The small molecule below binds the protein below.
Small molecule (SMILES): Nc1nc2ccc(OC(F)(F)F)cc2s1

Binding-site contacts:
Ligand atom C3 contacts residue ILE1744 of chain 1.A at 3.8 Å (hydrophobic).
Ligand atom C2 contacts residue SER1747 of chain 1.A at 3.7 Å.
Ligand atom C4 contacts residue PHE1748 of chain 1.A at 3.8 Å (hydrophobic).
Ligand atom C1 contacts residue THR1695 of chain 1.A at 3.3 Å.
Ligand atom N1 contacts residue ILE1744 of chain 1.A at 3.3 Å (h-bond).
Ligand atom C2 contacts residue SER1697 of chain 1.A at 3.9 Å.
Ligand atom C2 contacts residue PHE1748 of chain 1.A at 3.8 Å (hydrophobic).
Ligand atom C2 contacts residue ILE1744 of chain 1.A at 3.8 Å (hydrophobic).
Ligand atom C5 contacts residue SER1697 of chain 1.A at 4.2 Å.
Ligand atom C1 contacts residue VAL1751 of chain 1.A at 4.4 Å (hydrophobic).
Ligand atom S1 contacts residue PHE1748 of chain 1.A at 3.9 Å.
Ligand atom N2 contacts residue LEU1400 of chain 1.A at 4.3 Å.
Ligand atom F1 contacts residue PHE391 of chain 1.A at 3.7 Å.
Ligand atom N2 contacts residue THR1404 of chain 1.A at 3.4 Å.
Ligand atom F1 contacts residue GLN360 of chain 1.A at 3.6 Å.
Ligand atom O1 contacts residue THR1696 of chain 1.A at 3.9 Å.
Ligand atom C3 contacts residue PHE1748 of chain 1.A at 3.7 Å (hydrophobic).
Ligand atom S1 contacts residue THR1404 of chain 1.A at 4.0 Å.
Ligand atom C6 contacts residue THR1696 of chain 1.A at 4.0 Å.
Ligand atom C6 contacts residue SER1697 of chain 1.A at 4.2 Å.
Ligand atom C5 contacts residue PHE1748 of chain 1.A at 4.2 Å (hydrophobic).
Ligand atom C4 contacts residue SER1697 of chain 1.A at 4.0 Å.
Ligand atom C2 contacts residue THR1695 of chain 1.A at 3.6 Å.
Ligand atom N2 contacts residue ILE1744 of chain 1.A at 4.3 Å.
Ligand atom C3 contacts residue SER1697 of chain 1.A at 3.9 Å.
Ligand atom O1 contacts residue PHE391 of chain 1.A at 4.1 Å.
Ligand atom C1 contacts residue THR1696 of chain 1.A at 3.9 Å.
Ligand atom F3 contacts residue THR1696 of chain 1.A at 4.1 Å.
Ligand atom C8 contacts residue PHE1748 of chain 1.A at 4.2 Å (hydrophobic).
Ligand atom N1 contacts residue PHE1748 of chain 1.A at 3.6 Å.
Ligand atom N1 contacts residue SER1697 of chain 1.A at 4.5 Å.
Ligand atom C1 contacts residue SER1697 of chain 1.A at 4.1 Å.
Ligand atom C8 contacts residue THR1404 of chain 1.A at 3.8 Å.

Sequence of chain 1.A:
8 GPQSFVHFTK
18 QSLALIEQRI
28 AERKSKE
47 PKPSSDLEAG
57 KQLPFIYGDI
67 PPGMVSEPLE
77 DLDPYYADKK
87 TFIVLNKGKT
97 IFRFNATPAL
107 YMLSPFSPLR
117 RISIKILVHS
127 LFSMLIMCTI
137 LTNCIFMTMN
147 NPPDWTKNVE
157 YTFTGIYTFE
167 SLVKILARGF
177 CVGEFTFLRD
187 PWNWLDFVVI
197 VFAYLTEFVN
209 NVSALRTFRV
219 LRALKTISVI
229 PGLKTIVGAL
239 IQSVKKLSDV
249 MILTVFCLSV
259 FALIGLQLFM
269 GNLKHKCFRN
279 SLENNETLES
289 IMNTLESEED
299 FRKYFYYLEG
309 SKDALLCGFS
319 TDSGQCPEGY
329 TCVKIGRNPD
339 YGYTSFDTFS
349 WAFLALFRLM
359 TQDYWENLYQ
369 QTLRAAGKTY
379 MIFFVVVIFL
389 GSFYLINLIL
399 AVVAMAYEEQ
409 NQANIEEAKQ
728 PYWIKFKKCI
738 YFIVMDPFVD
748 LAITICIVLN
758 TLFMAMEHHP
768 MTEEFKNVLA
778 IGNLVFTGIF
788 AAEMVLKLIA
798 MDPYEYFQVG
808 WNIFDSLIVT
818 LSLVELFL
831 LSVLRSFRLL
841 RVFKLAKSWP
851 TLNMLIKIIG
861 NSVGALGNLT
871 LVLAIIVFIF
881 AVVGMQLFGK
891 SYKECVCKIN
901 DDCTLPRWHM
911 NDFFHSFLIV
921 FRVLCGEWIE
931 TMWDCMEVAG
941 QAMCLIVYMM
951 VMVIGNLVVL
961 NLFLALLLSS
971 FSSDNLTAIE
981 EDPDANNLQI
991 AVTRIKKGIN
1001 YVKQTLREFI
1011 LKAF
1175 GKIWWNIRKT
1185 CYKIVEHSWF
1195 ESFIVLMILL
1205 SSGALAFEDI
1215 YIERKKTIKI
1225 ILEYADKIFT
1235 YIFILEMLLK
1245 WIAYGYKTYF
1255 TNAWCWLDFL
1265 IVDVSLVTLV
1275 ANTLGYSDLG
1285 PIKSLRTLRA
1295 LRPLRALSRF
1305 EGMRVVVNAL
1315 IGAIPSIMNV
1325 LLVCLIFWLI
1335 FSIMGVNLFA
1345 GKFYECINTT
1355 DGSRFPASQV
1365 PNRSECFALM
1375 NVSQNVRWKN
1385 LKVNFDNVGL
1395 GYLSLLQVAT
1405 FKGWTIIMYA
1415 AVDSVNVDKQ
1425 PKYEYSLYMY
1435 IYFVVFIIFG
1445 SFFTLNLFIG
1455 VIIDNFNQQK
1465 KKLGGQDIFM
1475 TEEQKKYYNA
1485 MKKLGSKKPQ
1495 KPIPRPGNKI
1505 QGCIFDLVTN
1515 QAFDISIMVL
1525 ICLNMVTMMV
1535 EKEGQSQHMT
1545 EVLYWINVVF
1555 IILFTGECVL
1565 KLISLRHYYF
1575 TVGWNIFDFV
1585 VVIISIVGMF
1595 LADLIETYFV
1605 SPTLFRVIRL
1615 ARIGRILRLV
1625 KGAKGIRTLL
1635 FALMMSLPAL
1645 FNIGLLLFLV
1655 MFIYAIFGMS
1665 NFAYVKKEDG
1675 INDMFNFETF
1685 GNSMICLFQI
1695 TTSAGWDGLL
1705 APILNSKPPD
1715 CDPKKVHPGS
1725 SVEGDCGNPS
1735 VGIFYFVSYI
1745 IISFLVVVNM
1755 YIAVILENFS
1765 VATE